The protein below binds the small molecule below.
Small molecule (SMILES): CC(=O)N[C@@H]1[C@@H](O)[C@H](O)[C@@H](CO)O[C@H]1O

Sequence of chain 1.H:
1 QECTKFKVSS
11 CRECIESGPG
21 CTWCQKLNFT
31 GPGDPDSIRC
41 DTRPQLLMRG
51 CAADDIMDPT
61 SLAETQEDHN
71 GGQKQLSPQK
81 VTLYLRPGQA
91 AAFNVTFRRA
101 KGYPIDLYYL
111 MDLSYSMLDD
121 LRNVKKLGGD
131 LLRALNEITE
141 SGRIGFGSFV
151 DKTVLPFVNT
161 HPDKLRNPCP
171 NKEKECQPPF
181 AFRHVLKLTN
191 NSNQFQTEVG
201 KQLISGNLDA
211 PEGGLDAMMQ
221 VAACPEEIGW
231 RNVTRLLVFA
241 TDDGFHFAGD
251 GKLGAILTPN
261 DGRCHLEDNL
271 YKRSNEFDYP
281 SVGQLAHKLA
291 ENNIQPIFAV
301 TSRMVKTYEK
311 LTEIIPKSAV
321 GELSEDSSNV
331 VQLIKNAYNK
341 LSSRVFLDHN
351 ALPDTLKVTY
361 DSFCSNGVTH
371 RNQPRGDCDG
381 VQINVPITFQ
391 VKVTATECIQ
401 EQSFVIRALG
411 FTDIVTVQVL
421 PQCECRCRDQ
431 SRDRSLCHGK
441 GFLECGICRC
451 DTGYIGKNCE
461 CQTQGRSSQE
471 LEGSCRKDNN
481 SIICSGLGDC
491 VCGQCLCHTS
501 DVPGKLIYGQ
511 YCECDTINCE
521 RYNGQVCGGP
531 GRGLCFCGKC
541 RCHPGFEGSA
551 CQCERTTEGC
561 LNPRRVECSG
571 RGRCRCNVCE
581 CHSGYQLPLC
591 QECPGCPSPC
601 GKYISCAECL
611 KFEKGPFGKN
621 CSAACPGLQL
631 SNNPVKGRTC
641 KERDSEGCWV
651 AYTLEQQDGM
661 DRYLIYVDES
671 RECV

Binding-site contacts:
Ligand atom C6 contacts residue THR388 of chain 1.H at 3.8 Å.
Ligand atom C5 contacts residue ASN94 of chain 1.H at 3.6 Å.
Ligand atom C5 contacts residue THR388 of chain 1.H at 4.2 Å.
Ligand atom O6 contacts residue PHE363 of chain 1.H at 4.4 Å.
Ligand atom C1 contacts residue ASN94 of chain 1.H at 1.4 Å.
Ligand atom C8 contacts residue ALA92 of chain 1.H at 4.3 Å (hydrophobic).
Ligand atom N2 contacts residue ASN94 of chain 1.H at 3.0 Å (h-bond).
Ligand atom O5 contacts residue THR388 of chain 1.H at 4.0 Å.
Ligand atom O7 contacts residue ASN94 of chain 1.H at 2.9 Å (h-bond).
Ligand atom C8 contacts residue ASN94 of chain 1.H at 4.4 Å.
Ligand atom C7 contacts residue ASN94 of chain 1.H at 3.1 Å.
Ligand atom C3 contacts residue ASN94 of chain 1.H at 3.8 Å.
Ligand atom C1 contacts residue GLN390 of chain 1.H at 4.2 Å.
Ligand atom O5 contacts residue ASN94 of chain 1.H at 2.2 Å (h-bond).
Ligand atom C2 contacts residue ASN94 of chain 1.H at 2.5 Å.
Ligand atom C2 contacts residue GLN390 of chain 1.H at 4.2 Å.
Ligand atom N2 contacts residue GLN390 of chain 1.H at 3.7 Å.
Ligand atom C4 contacts residue ASN94 of chain 1.H at 4.2 Å.
Ligand atom C3 contacts residue GLN390 of chain 1.H at 4.3 Å.